Binding-site contacts:
Ligand atom C5 contacts residue THR156 of chain 4.A at 3.9 Å.
Ligand atom O5 contacts residue ASN154 of chain 4.A at 2.3 Å (h-bond).
Ligand atom O7 contacts residue THR156 of chain 4.A at 4.5 Å.
Ligand atom C8 contacts residue THR156 of chain 4.A at 4.5 Å.
Ligand atom O6 contacts residue THR156 of chain 4.A at 4.5 Å.
Ligand atom C3 contacts residue ASN154 of chain 4.A at 3.8 Å.
Ligand atom C8 contacts residue GLY150 of chain 4.A at 3.8 Å.
Ligand atom C1 contacts residue MET151 of chain 4.A at 4.1 Å (hydrophobic).
Ligand atom C8 contacts residue ASN157 of chain 4.A at 3.9 Å.
Ligand atom O5 contacts residue ASN157 of chain 4.A at 4.3 Å.
Ligand atom O5 contacts residue MET151 of chain 4.A at 3.9 Å.
Ligand atom C6 contacts residue THR156 of chain 4.A at 3.7 Å.
Ligand atom C3 contacts residue MET151 of chain 4.A at 4.0 Å (hydrophobic).
Ligand atom O7 contacts residue HIS148 of chain 4.A at 3.6 Å (h-bond).
Ligand atom C7 contacts residue GLY150 of chain 4.A at 3.1 Å.
Ligand atom N2 contacts residue ASN154 of chain 4.A at 2.9 Å (h-bond).
Ligand atom C5 contacts residue ASN154 of chain 4.A at 3.6 Å.
Ligand atom C6 contacts residue ASN157 of chain 4.A at 3.5 Å.
Ligand atom C4 contacts residue MET151 of chain 4.A at 3.9 Å (hydrophobic).
Ligand atom O5 contacts residue THR156 of chain 4.A at 4.0 Å.
Ligand atom O5 contacts residue THR156 of chain 4.A at 4.0 Å.
Ligand atom C5 contacts residue THR156 of chain 4.A at 4.2 Å.
Ligand atom N2 contacts residue GLY150 of chain 4.A at 3.5 Å (h-bond).
Ligand atom C1 contacts residue GLY150 of chain 4.A at 3.9 Å.
Ligand atom C6 contacts residue MET151 of chain 4.A at 4.5 Å (hydrophobic).
Ligand atom C2 contacts residue ASN154 of chain 4.A at 2.4 Å.
Ligand atom C6 contacts residue THR156 of chain 4.A at 4.0 Å.
Ligand atom O7 contacts residue GLY150 of chain 4.A at 2.9 Å (h-bond).
Ligand atom C7 contacts residue ASN154 of chain 4.A at 3.7 Å.
Ligand atom C1 contacts residue ASN154 of chain 4.A at 1.4 Å.
Ligand atom C2 contacts residue GLY150 of chain 4.A at 3.8 Å.
Ligand atom C5 contacts residue MET151 of chain 4.A at 3.8 Å (hydrophobic).
Ligand atom C4 contacts residue ASN154 of chain 4.A at 4.2 Å.
Ligand atom C6 contacts residue ASP161 of chain 4.A at 3.6 Å.
Ligand atom C2 contacts residue MET151 of chain 4.A at 4.2 Å (hydrophobic).
Ligand atom O6 contacts residue MET151 of chain 4.A at 4.2 Å.
Ligand atom O7 contacts residue ASN154 of chain 4.A at 4.0 Å.
Ligand atom C1 contacts residue THR156 of chain 4.A at 4.3 Å.

Sequence of chain 4.A:
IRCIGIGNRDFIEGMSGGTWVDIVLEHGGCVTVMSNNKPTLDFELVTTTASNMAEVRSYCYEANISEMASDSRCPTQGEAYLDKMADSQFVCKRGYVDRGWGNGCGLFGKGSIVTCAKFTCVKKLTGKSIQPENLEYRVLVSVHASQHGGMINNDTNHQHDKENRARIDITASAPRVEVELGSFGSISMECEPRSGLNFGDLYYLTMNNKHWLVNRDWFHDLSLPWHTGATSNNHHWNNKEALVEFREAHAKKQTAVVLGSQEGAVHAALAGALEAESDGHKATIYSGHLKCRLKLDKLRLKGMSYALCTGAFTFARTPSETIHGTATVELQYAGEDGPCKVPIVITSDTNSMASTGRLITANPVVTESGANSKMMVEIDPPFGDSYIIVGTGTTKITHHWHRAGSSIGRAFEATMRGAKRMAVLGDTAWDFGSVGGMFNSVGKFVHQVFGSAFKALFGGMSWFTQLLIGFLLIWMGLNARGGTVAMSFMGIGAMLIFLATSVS

The small molecule below binds the protein below.
Small molecule (SMILES): CC(=O)N[C@H]1[C@H](O[C@H]2[C@H](O)[C@@H](NC(C)=O)CO[C@@H]2CO[C@@H]2O[C@@H](C)[C@@H](O)[C@@H](O)[C@@H]2O)O[C@H](CO)[C@@H](O)[C@@H]1O